Binding-site contacts:
Ligand atom C7 contacts residue ALA65 of chain 1.A at 3.5 Å (hydrophobic).
Ligand atom N1 contacts residue ALA65 of chain 1.A at 3.8 Å.
Ligand atom C10 contacts residue LEU174 of chain 1.A at 3.9 Å (hydrophobic).
Ligand atom C17 contacts residue PHE49 of chain 1.A at 3.8 Å (hydrophobic).
Ligand atom N1 contacts residue GLU121 of chain 1.A at 3.6 Å (salt-bridge).
Ligand atom C18 contacts residue GLU171 of chain 1.A at 3.9 Å.
Ligand atom C contacts residue VAL52 of chain 1.A at 3.9 Å (hydrophobic).
Ligand atom C8 contacts residue ARG122 of chain 1.A at 3.9 Å.
Ligand atom N1 contacts residue PRO123 of chain 1.A at 4.0 Å.
Ligand atom C9 contacts residue LEU44 of chain 1.A at 4.0 Å (hydrophobic).
Ligand atom C2 contacts residue VAL52 of chain 1.A at 4.0 Å (hydrophobic).
Ligand atom C contacts residue LEU44 of chain 1.A at 4.0 Å (hydrophobic).
Ligand atom C16 contacts residue PHE49 of chain 1.A at 3.5 Å (hydrophobic).
Ligand atom C19 contacts residue PHE49 of chain 1.A at 3.6 Å (hydrophobic).
Ligand atom C3 contacts residue ILE185 of chain 1.A at 3.9 Å (hydrophobic).
Ligand atom C20 contacts residue PHE49 of chain 1.A at 3.6 Å (hydrophobic).
Ligand atom N2 contacts residue ASP186 of chain 1.A at 3.3 Å (salt-bridge).
Ligand atom C contacts residue GLY45 of chain 1.A at 3.7 Å.
Ligand atom C7 contacts residue GLU121 of chain 1.A at 3.4 Å.
Ligand atom N2 contacts residue PHE49 of chain 1.A at 3.8 Å.
Ligand atom C15 contacts residue PHE49 of chain 1.A at 4.0 Å (hydrophobic).
Ligand atom C21 contacts residue ASN172 of chain 1.A at 3.2 Å.
Ligand atom C4 contacts residue ILE185 of chain 1.A at 4.0 Å (hydrophobic).
Ligand atom C3 contacts residue VAL52 of chain 1.A at 4.0 Å (hydrophobic).
Ligand atom N1 contacts residue LEU174 of chain 1.A at 3.7 Å.
Ligand atom C8 contacts residue LEU174 of chain 1.A at 3.7 Å (hydrophobic).
Ligand atom C7 contacts residue LEU174 of chain 1.A at 3.7 Å (hydrophobic).
Ligand atom C21 contacts residue GLU171 of chain 1.A at 3.7 Å.
Ligand atom N1 contacts residue ARG122 of chain 1.A at 3.6 Å.
Ligand atom C20 contacts residue ASP186 of chain 1.A at 3.0 Å.
Ligand atom C7 contacts residue ILE104 of chain 1.A at 4.1 Å (hydrophobic).
Ligand atom C6 contacts residue ALA65 of chain 1.A at 3.8 Å (hydrophobic).
Ligand atom C16 contacts residue ARG6 of chain 1.B at 3.9 Å.
Ligand atom N2 contacts residue ASN172 of chain 1.A at 2.8 Å (h-bond).
Ligand atom C15 contacts residue ARG6 of chain 1.B at 3.9 Å.
Ligand atom C20 contacts residue ASN172 of chain 1.A at 3.3 Å.
Ligand atom O contacts residue ILE185 of chain 1.A at 4.0 Å.
Ligand atom C6 contacts residue LEU174 of chain 1.A at 3.9 Å (hydrophobic).
Ligand atom C contacts residue PHE49 of chain 1.A at 3.8 Å (hydrophobic).
Ligand atom C9 contacts residue LEU174 of chain 1.A at 3.8 Å (hydrophobic).

Sequence of chain 1.A:
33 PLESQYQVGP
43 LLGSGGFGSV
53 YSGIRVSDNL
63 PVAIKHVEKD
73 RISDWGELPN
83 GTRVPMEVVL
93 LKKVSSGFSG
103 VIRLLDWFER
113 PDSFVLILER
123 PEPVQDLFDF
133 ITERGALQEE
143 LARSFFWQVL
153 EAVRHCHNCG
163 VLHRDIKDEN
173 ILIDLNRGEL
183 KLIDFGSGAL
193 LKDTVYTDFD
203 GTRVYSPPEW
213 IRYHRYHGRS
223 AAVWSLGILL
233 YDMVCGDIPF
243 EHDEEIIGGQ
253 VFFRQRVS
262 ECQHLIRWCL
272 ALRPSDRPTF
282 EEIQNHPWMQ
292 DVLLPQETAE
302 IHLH

This protein binds this small molecule.
Small molecule (SMILES): CN(Cc1cccc2cnccc12)C(=O)c1ccccc1[C@H]1CCNC1

Sequence of chain 1.B:
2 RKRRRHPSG